Sequence of chain 1.A:
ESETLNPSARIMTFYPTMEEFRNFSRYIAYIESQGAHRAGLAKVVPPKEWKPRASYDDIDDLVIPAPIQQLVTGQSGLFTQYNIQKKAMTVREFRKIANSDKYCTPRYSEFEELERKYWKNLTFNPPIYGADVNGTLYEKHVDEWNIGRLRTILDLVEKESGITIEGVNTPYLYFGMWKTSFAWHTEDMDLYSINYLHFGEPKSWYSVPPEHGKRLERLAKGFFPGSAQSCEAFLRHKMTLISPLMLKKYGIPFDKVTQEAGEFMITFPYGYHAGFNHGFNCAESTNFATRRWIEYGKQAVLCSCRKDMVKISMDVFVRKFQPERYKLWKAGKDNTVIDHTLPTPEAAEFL

Binding-site contacts:
Ligand atom OXT contacts residue SER310 of chain 1.A at 3.9 Å.
Ligand atom O3 contacts residue EDO1 of chain 1.N at 3.9 Å.
Ligand atom O contacts residue SER218 of chain 1.A at 2.9 Å (h-bond).
Ligand atom C contacts residue NI1 of chain 1.C at 2.9 Å.
Ligand atom CA contacts residue NI1 of chain 1.C at 3.0 Å.
Ligand atom OXT contacts residue TRP230 of chain 1.A at 3.8 Å.
Ligand atom C contacts residue PYR1 of chain 1.E at 3.5 Å.
Ligand atom C contacts residue GLU212 of chain 1.A at 4.2 Å.
Ligand atom O3 contacts residue PHE207 of chain 1.A at 3.6 Å.
Ligand atom OXT contacts residue ASN220 of chain 1.A at 3.2 Å (h-bond).
Ligand atom CB contacts residue ASN220 of chain 1.A at 3.9 Å.
Ligand atom CA contacts residue PYR1 of chain 1.E at 3.2 Å.
Ligand atom OXT contacts residue NI1 of chain 1.C at 4.1 Å.
Ligand atom OXT contacts residue SER218 of chain 1.A at 4.1 Å.
Ligand atom C contacts residue SER218 of chain 1.A at 3.9 Å.
Ligand atom C contacts residue TRP230 of chain 1.A at 3.7 Å (hydrophobic).
Ligand atom C contacts residue HIS298 of chain 1.A at 4.1 Å.
Ligand atom CA contacts residue TRP230 of chain 1.A at 3.7 Å (hydrophobic).
Ligand atom O3 contacts residue PYR1 of chain 1.E at 3.3 Å.
Ligand atom O contacts residue TRP230 of chain 1.A at 4.2 Å.
Ligand atom O3 contacts residue GLU212 of chain 1.A at 4.4 Å.
Ligand atom O3 contacts residue HIS210 of chain 1.A at 3.1 Å.
Ligand atom O3 contacts residue NI1 of chain 1.C at 2.4 Å (h-bond).
Ligand atom CB contacts residue NI1 of chain 1.C at 4.4 Å.
Ligand atom O contacts residue THR292 of chain 1.A at 4.1 Å.
Ligand atom O3 contacts residue HIS298 of chain 1.A at 3.6 Å.
Ligand atom CB contacts residue PHE207 of chain 1.A at 3.5 Å (hydrophobic).
Ligand atom C contacts residue ASN220 of chain 1.A at 4.2 Å.
Ligand atom CA contacts residue HIS210 of chain 1.A at 4.3 Å.
Ligand atom CB contacts residue PYR1 of chain 1.E at 3.1 Å.
Ligand atom O contacts residue NI1 of chain 1.C at 2.2 Å (h-bond).
Ligand atom O contacts residue HIS298 of chain 1.A at 3.3 Å (h-bond).
Ligand atom CA contacts residue PHE207 of chain 1.A at 4.0 Å (hydrophobic).
Ligand atom OXT contacts residue PYR1 of chain 1.E at 2.7 Å (h-bond).
Ligand atom O contacts residue GLU212 of chain 1.A at 3.0 Å (salt-bridge).
Ligand atom CB contacts residue TRP230 of chain 1.A at 3.3 Å (hydrophobic).
Ligand atom CA contacts residue HIS298 of chain 1.A at 4.0 Å.
Ligand atom O contacts residue PYR1 of chain 1.E at 4.3 Å.
Ligand atom O contacts residue HIS210 of chain 1.A at 4.4 Å.

This small molecule binds to this protein.
Small molecule (SMILES): CC(=O)C(=O)O